Sequence of chain 1.B:
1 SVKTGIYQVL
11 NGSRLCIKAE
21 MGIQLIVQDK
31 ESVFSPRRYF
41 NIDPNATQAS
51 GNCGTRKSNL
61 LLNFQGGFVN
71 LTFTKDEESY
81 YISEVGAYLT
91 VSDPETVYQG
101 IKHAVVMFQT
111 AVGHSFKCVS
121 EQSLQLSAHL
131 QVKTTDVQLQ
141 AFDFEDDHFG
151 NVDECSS

The small molecule below binds the protein below.
Small molecule (SMILES): CC(=O)N[C@@H]1[C@@H](O)[C@H](O)[C@@H](CO)O[C@H]1O

Binding-site contacts:
Ligand atom O5 contacts residue ASN70 of chain 1.B at 2.4 Å (h-bond).
Ligand atom C8 contacts residue ASN70 of chain 1.B at 4.5 Å.
Ligand atom N2 contacts residue LEU61 of chain 1.B at 4.2 Å.
Ligand atom O7 contacts residue PHE68 of chain 1.B at 3.6 Å.
Ligand atom C5 contacts residue ASN70 of chain 1.B at 3.6 Å.
Ligand atom C8 contacts residue PHE68 of chain 1.B at 3.6 Å (hydrophobic).
Ligand atom O5 contacts residue THR72 of chain 1.B at 3.6 Å.
Ligand atom C7 contacts residue LEU61 of chain 1.B at 4.4 Å (hydrophobic).
Ligand atom C7 contacts residue ASN70 of chain 1.B at 3.3 Å.
Ligand atom C1 contacts residue ASN70 of chain 1.B at 1.4 Å.
Ligand atom C7 contacts residue PHE68 of chain 1.B at 4.0 Å (hydrophobic).
Ligand atom O5 contacts residue ASN59 of chain 1.B at 4.0 Å.
Ligand atom O6 contacts residue SER58 of chain 1.B at 4.5 Å.
Ligand atom C6 contacts residue ASN59 of chain 1.B at 4.3 Å.
Ligand atom O6 contacts residue THR72 of chain 1.B at 2.6 Å (h-bond).
Ligand atom C8 contacts residue LEU61 of chain 1.B at 3.9 Å (hydrophobic).
Ligand atom N2 contacts residue ASN70 of chain 1.B at 2.9 Å (h-bond).
Ligand atom O7 contacts residue ASN70 of chain 1.B at 3.3 Å (h-bond).
Ligand atom C3 contacts residue ASN70 of chain 1.B at 3.8 Å.
Ligand atom C1 contacts residue ASN59 of chain 1.B at 3.9 Å.
Ligand atom C6 contacts residue THR72 of chain 1.B at 3.9 Å.
Ligand atom C5 contacts residue THR72 of chain 1.B at 4.4 Å.
Ligand atom C5 contacts residue ASN59 of chain 1.B at 4.0 Å.
Ligand atom C2 contacts residue ASN70 of chain 1.B at 2.4 Å.
Ligand atom C4 contacts residue ASN70 of chain 1.B at 4.2 Å.
Ligand atom O6 contacts residue ASN59 of chain 1.B at 3.4 Å.